Sequence of chain 1.A:
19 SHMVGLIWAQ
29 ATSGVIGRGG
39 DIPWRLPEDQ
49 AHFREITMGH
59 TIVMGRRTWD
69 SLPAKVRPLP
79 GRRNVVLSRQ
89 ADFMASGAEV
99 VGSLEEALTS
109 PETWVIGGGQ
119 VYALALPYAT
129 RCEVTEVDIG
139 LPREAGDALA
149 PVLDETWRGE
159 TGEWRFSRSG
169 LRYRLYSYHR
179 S

Binding-site contacts:
Ligand atom C2 contacts residue ASP47 of chain 1.A at 3.5 Å.
Ligand atom C4 contacts residue PHE51 of chain 1.A at 3.6 Å (hydrophobic).
Ligand atom N14 contacts residue ILE25 of chain 1.A at 3.9 Å.
Ligand atom C9 contacts residue ILE114 of chain 1.A at 3.5 Å (hydrophobic).
Ligand atom C5 contacts residue ASP47 of chain 1.A at 3.6 Å.
Ligand atom C12 contacts residue PHE51 of chain 1.A at 3.5 Å (hydrophobic).
Ligand atom C11 contacts residue ILE114 of chain 1.A at 4.0 Å (hydrophobic).
Ligand atom N1 contacts residue ALA27 of chain 1.A at 3.8 Å.
Ligand atom N13 contacts residue TRP26 of chain 1.A at 4.0 Å.
Ligand atom N13 contacts residue ILE25 of chain 1.A at 3.0 Å (h-bond).
Ligand atom C3 contacts residue ILE25 of chain 1.A at 3.8 Å (hydrophobic).
Ligand atom C7 contacts residue PHE51 of chain 1.A at 4.0 Å (hydrophobic).
Ligand atom C16 contacts residue GLN48 of chain 1.A at 3.9 Å.
Ligand atom C15 contacts residue ASP47 of chain 1.A at 3.5 Å.
Ligand atom C2 contacts residue ALA27 of chain 1.A at 3.8 Å (hydrophobic).
Ligand atom CL1 contacts residue LEU70 of chain 1.A at 3.6 Å.
Ligand atom C10 contacts residue ILE114 of chain 1.A at 3.9 Å (hydrophobic).
Ligand atom N14 contacts residue TRP26 of chain 1.A at 3.5 Å.
Ligand atom N1 contacts residue ILE25 of chain 1.A at 3.6 Å (h-bond).
Ligand atom C16 contacts residue ASP47 of chain 1.A at 3.6 Å.
Ligand atom N1 contacts residue PHE51 of chain 1.A at 3.6 Å.
Ligand atom C8 contacts residue ILE114 of chain 1.A at 3.3 Å (hydrophobic).
Ligand atom C11 contacts residue PHE51 of chain 1.A at 3.9 Å (hydrophobic).
Ligand atom C3 contacts residue TRP26 of chain 1.A at 4.0 Å (hydrophobic).
Ligand atom N6 contacts residue ASP47 of chain 1.A at 2.7 Å (salt-bridge).
Ligand atom C16 contacts residue PHE51 of chain 1.A at 3.8 Å (hydrophobic).
Ligand atom N13 contacts residue ILE114 of chain 1.A at 3.1 Å (h-bond).
Ligand atom CL1 contacts residue ILE114 of chain 1.A at 4.0 Å.
Ligand atom N14 contacts residue ASP47 of chain 1.A at 2.8 Å (salt-bridge).
Ligand atom N13 contacts residue PHE51 of chain 1.A at 3.7 Å.
Ligand atom CL1 contacts residue THR66 of chain 1.A at 3.5 Å.
Ligand atom N6 contacts residue PHE51 of chain 1.A at 4.0 Å.
Ligand atom N14 contacts residue THR133 of chain 1.A at 3.9 Å.
Ligand atom C3 contacts residue PHE51 of chain 1.A at 3.5 Å (hydrophobic).
Ligand atom C2 contacts residue PHE51 of chain 1.A at 3.8 Å (hydrophobic).
Ligand atom N1 contacts residue TRP26 of chain 1.A at 3.3 Å.
Ligand atom C2 contacts residue TRP26 of chain 1.A at 3.8 Å (hydrophobic).
Ligand atom N13 contacts residue TYR120 of chain 1.A at 3.7 Å.
Ligand atom C5 contacts residue PHE51 of chain 1.A at 3.9 Å (hydrophobic).
Ligand atom N14 contacts residue ALA27 of chain 1.A at 3.7 Å.

A protein and the small-molecule ligand that binds it are described below.
Small molecule (SMILES): CCc1nc(N)nc(N)c1-c1ccc(Cl)cc1